Sequence of chain 1.A:
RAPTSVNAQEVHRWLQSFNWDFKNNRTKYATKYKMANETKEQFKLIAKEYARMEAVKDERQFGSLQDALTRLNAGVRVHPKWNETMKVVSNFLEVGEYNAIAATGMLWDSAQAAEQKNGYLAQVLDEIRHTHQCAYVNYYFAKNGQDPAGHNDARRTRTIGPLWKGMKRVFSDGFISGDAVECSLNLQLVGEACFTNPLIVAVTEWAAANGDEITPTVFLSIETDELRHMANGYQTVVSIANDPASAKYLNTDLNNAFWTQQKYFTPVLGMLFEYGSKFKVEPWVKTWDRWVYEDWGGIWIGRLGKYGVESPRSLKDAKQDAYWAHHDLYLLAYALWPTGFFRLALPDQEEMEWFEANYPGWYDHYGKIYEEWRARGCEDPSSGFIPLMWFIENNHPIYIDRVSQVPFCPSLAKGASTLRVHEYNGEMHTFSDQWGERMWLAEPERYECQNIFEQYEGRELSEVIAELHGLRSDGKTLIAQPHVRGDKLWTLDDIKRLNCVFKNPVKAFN

A protein and the small-molecule ligand that binds it are described below.
Small molecule (SMILES): C=C(Br)CCO

Binding-site contacts:
Ligand atom BR1 contacts residue LEU289 of chain 1.A at 3.6 Å.
Ligand atom C2 contacts residue LEU289 of chain 1.A at 3.4 Å (hydrophobic).
Ligand atom O5 contacts residue GLY293 of chain 1.A at 4.5 Å.
Ligand atom C3 contacts residue THR102 of chain 1.A at 3.6 Å.
Ligand atom C4 contacts residue GLU101 of chain 1.A at 4.4 Å.
Ligand atom C3 contacts residue LEU289 of chain 1.A at 3.8 Å (hydrophobic).
Ligand atom C4 contacts residue ARG360 of chain 1.A at 4.0 Å.
Ligand atom C3 contacts residue LEU361 of chain 1.A at 4.1 Å (hydrophobic).
Ligand atom C4 contacts residue THR102 of chain 1.A at 3.7 Å.
Ligand atom O5 contacts residue ARG360 of chain 1.A at 3.7 Å.
Ligand atom C4 contacts residue LEU361 of chain 1.A at 3.3 Å (hydrophobic).
Ligand atom C2 contacts residue LEU361 of chain 1.A at 3.7 Å (hydrophobic).
Ligand atom C1 contacts residue LEU361 of chain 1.A at 3.6 Å (hydrophobic).
Ligand atom C3 contacts residue VAL105 of chain 1.A at 4.4 Å (hydrophobic).
Ligand atom C2 contacts residue PHE359 of chain 1.A at 4.5 Å (hydrophobic).
Ligand atom C4 contacts residue PHE359 of chain 1.A at 4.5 Å (hydrophobic).
Ligand atom O5 contacts residue LYS98 of chain 1.A at 3.4 Å (salt-bridge).
Ligand atom BR1 contacts residue LEU361 of chain 1.A at 4.4 Å.
Ligand atom C1 contacts residue PHE359 of chain 1.A at 3.5 Å (hydrophobic).
Ligand atom BR1 contacts residue TYR292 of chain 1.A at 4.4 Å.
Ligand atom C1 contacts residue LEU289 of chain 1.A at 3.8 Å (hydrophobic).
Ligand atom C4 contacts residue LYS98 of chain 1.A at 4.5 Å.
Ligand atom C1 contacts residue MET288 of chain 1.A at 4.2 Å (hydrophobic).
Ligand atom BR1 contacts residue TYR347 of chain 1.A at 3.9 Å.
Ligand atom O5 contacts residue LEU361 of chain 1.A at 4.4 Å.
Ligand atom O5 contacts residue THR102 of chain 1.A at 3.1 Å (h-bond).
Ligand atom BR1 contacts residue GLY293 of chain 1.A at 4.1 Å.
Ligand atom O5 contacts residue GLU101 of chain 1.A at 3.1 Å.
Ligand atom C4 contacts residue GLY293 of chain 1.A at 4.3 Å.
Ligand atom BR1 contacts residue MET288 of chain 1.A at 3.6 Å.